Binding-site contacts:
Ligand atom C contacts residue ASP260 of chain 1.D at 3.5 Å.
Ligand atom CG2 contacts residue GLU313 of chain 1.D at 3.5 Å.
Ligand atom CD1 contacts residue SER257 of chain 1.D at 3.2 Å.
Ligand atom CA contacts residue ASP260 of chain 1.D at 3.5 Å.
Ligand atom O contacts residue ILE263 of chain 1.D at 3.7 Å.
Ligand atom C4 contacts residue SER267 of chain 1.D at 3.5 Å.
Ligand atom N contacts residue GLY258 of chain 1.D at 3.0 Å (h-bond).
Ligand atom OG1 contacts residue TRP311 of chain 1.D at 3.1 Å.
Ligand atom C5 contacts residue SER267 of chain 1.D at 3.2 Å.
Ligand atom CB contacts residue GLY258 of chain 1.D at 3.5 Å.
Ligand atom C7 contacts residue ASN309 of chain 1.D at 3.1 Å.
Ligand atom O contacts residue GLY258 of chain 1.D at 3.6 Å (h-bond).
Ligand atom O contacts residue ASP260 of chain 1.D at 2.8 Å (salt-bridge).
Ligand atom CE2 contacts residue GLY357 of chain 1.D at 3.2 Å.
Ligand atom CA contacts residue ASP260 of chain 1.D at 3.6 Å.
Ligand atom CE1 contacts residue GLU262 of chain 1.D at 3.5 Å.
Ligand atom NH1 contacts residue ASP260 of chain 1.D at 3.0 Å (salt-bridge).
Ligand atom O contacts residue GLY259 of chain 1.D at 3.3 Å.
Ligand atom CA contacts residue GLY258 of chain 1.D at 3.7 Å.
Ligand atom CB contacts residue MET310 of chain 1.D at 3.3 Å (hydrophobic).
Ligand atom C2 contacts residue TRP311 of chain 1.D at 3.6 Å (hydrophobic).
Ligand atom C6 contacts residue VAL163 of chain 1.D at 3.6 Å (hydrophobic).
Ligand atom SG contacts residue GLY259 of chain 1.D at 3.5 Å (h-bond).
Ligand atom CE1 contacts residue ASN309 of chain 1.D at 3.3 Å.
Ligand atom C1 contacts residue PHE274 of chain 1.D at 3.3 Å (hydrophobic).
Ligand atom CB contacts residue GLY356 of chain 1.D at 3.4 Å.
Ligand atom C7 contacts residue GLU262 of chain 1.D at 3.5 Å.
Ligand atom O contacts residue SER257 of chain 1.D at 3.6 Å.
Ligand atom CG2 contacts residue TRP311 of chain 1.D at 3.1 Å (hydrophobic).
Ligand atom CA contacts residue VAL314 of chain 1.D at 3.7 Å (hydrophobic).
Ligand atom CB contacts residue ASP260 of chain 1.D at 3.5 Å.
Ligand atom CB contacts residue GLU313 of chain 1.D at 3.6 Å.
Ligand atom OG1 contacts residue MET310 of chain 1.D at 2.5 Å (h-bond).
Ligand atom CD2 contacts residue GLY357 of chain 1.D at 3.4 Å.
Ligand atom C4 contacts residue MET359 of chain 1.D at 3.7 Å (hydrophobic).
Ligand atom CB contacts residue ASP260 of chain 1.D at 3.6 Å.
Ligand atom CB contacts residue ASP358 of chain 1.D at 3.7 Å.
Ligand atom N contacts residue ASP260 of chain 1.D at 2.7 Å (salt-bridge).
Ligand atom O contacts residue GLY357 of chain 1.D at 3.5 Å.
Ligand atom OH contacts residue TRP311 of chain 1.D at 3.2 Å.

Sequence of chain 1.D:
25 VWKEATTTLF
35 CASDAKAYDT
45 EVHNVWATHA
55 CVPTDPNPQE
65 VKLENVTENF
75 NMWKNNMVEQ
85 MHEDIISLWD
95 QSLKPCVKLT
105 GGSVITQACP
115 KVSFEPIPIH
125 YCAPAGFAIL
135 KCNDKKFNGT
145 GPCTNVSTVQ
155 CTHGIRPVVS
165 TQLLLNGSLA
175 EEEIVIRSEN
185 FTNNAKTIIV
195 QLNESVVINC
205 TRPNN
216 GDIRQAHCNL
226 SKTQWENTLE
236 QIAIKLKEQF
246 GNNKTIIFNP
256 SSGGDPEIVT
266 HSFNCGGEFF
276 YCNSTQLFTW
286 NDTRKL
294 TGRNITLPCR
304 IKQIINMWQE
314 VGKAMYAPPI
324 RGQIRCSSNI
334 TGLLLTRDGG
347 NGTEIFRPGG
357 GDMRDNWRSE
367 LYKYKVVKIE

A protein and the small-molecule ligand that binds it are described below.
Small molecule (SMILES): CC(C)C[C@@H]1NC(=O)CNC(=O)[C@H](CC(C)C)NC(=O)[C@H](CO)NC(=O)[C@H](CCCCN)NC(=O)[C@@H]2CSSC[C@@H](C(=O)N[C@H](C(N)=O)C(C)C)NC(=O)[C@H](C)NC(=O)[C@@H]3CSSC[C@H](NC(=O)[C@H](Cc4ccccc4)NC(=O)[C@H](CC4=NC=NC4)NC(=O)[C@H](CC(C)C)NC(=O)[C@H](CC(N)=O)NC(=O)CCSSC[C@H](NC(=O)[C@H](CCCN=C(N)N)NC(=O)CNC(=O)[C@H](CC(C)C)NC1=O)C(=O)N[C@@H](C)C(=O)N1CCC[C@@H]1C(=O)N[C@@H]([C@@H](C)O)C(=O)N[C@@H](Cc1ccc(OCC4CCCCC4)cc1)C(=O)N3)C(=O)N[C@@H](CCC(N)=O)C(=O)N[C@@H](CC(C)C)C(=O)N[C@@H](CCCN=C(N)N)C(=O)N2

Sequence of chain 1.L:
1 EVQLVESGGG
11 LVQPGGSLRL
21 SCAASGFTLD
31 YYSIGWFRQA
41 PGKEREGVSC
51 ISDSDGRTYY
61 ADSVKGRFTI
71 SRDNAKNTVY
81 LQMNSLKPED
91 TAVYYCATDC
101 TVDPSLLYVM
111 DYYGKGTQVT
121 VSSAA